Sequence of chain 2.A:
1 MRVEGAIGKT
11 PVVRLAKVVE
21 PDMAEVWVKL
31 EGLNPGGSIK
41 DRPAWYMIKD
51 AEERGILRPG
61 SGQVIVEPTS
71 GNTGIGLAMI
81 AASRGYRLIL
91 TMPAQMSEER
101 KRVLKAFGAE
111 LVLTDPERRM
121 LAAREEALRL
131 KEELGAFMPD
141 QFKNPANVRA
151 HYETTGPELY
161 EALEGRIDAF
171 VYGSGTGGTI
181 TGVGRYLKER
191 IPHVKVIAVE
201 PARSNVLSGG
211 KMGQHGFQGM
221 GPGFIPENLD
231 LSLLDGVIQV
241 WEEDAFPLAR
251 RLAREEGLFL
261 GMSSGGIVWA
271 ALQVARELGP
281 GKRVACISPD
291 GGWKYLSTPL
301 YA

Binding-site contacts:
Ligand atom OA contacts residue GLY71 of chain 2.A at 3.9 Å.
Ligand atom C contacts residue ASN72 of chain 2.A at 3.8 Å.
Ligand atom CB contacts residue LYS40 of chain 2.A at 4.1 Å.
Ligand atom OG1 contacts residue THR176 of chain 2.A at 4.2 Å.
Ligand atom CB contacts residue GLN141 of chain 2.A at 4.0 Å.
Ligand atom OG1 contacts residue GLY175 of chain 2.A at 4.0 Å.
Ligand atom C contacts residue GLY71 of chain 2.A at 4.0 Å.
Ligand atom CG2 contacts residue GLY219 of chain 2.A at 4.1 Å.
Ligand atom C contacts residue THR69 of chain 2.A at 3.8 Å.
Ligand atom OG1 contacts residue PLP1 of chain 2.B at 3.6 Å.
Ligand atom OB contacts residue THR73 of chain 2.A at 3.6 Å (h-bond).
Ligand atom OA contacts residue THR73 of chain 2.A at 3.3 Å (h-bond).
Ligand atom CA contacts residue THR73 of chain 2.A at 3.3 Å.
Ligand atom C contacts residue GLN141 of chain 2.A at 4.0 Å.
Ligand atom CA contacts residue LYS40 of chain 2.A at 3.6 Å.
Ligand atom C contacts residue LYS40 of chain 2.A at 3.7 Å.
Ligand atom OB contacts residue ASN72 of chain 2.A at 3.6 Å.
Ligand atom OG1 contacts residue LYS40 of chain 2.A at 3.4 Å (salt-bridge).
Ligand atom OB contacts residue THR69 of chain 2.A at 2.7 Å (h-bond).
Ligand atom OB contacts residue GLY71 of chain 2.A at 3.2 Å.
Ligand atom OA contacts residue PLP1 of chain 2.B at 3.6 Å.
Ligand atom OA contacts residue LYS40 of chain 2.A at 2.9 Å (salt-bridge).
Ligand atom OG1 contacts residue GLY219 of chain 2.A at 2.8 Å (h-bond).
Ligand atom CB contacts residue PHE142 of chain 2.A at 4.0 Å (hydrophobic).
Ligand atom CB contacts residue GLY219 of chain 2.A at 4.0 Å.
Ligand atom CA contacts residue THR176 of chain 2.A at 4.4 Å.
Ligand atom C contacts residue THR73 of chain 2.A at 3.3 Å.
Ligand atom CG2 contacts residue PHE142 of chain 2.A at 4.5 Å (hydrophobic).
Ligand atom CA contacts residue GLN141 of chain 2.A at 3.0 Å.
Ligand atom OB contacts residue GLN141 of chain 2.A at 4.0 Å.
Ligand atom OA contacts residue ASN72 of chain 2.A at 3.2 Å (h-bond).
Ligand atom CB contacts residue THR176 of chain 2.A at 4.3 Å.

The small molecule below binds the protein below.
Small molecule (SMILES): C[C@H](O)CC(=O)O